Binding-site contacts:
Ligand atom O6 contacts residue THR184 of chain 1.A at 2.7 Å (h-bond).
Ligand atom O3 contacts residue UDP1 of chain 1.B at 2.6 Å (h-bond).
Ligand atom C6 contacts residue THR184 of chain 1.A at 3.3 Å.
Ligand atom O4 contacts residue HIS172 of chain 1.A at 2.8 Å.
Ligand atom C2 contacts residue HIS172 of chain 1.A at 4.0 Å.
Ligand atom O3 contacts residue MET205 of chain 1.A at 4.1 Å.
Ligand atom O5 contacts residue HIS172 of chain 1.A at 3.1 Å.
Ligand atom O6 contacts residue TYR203 of chain 1.A at 4.4 Å.
Ligand atom C6 contacts residue TYR203 of chain 1.A at 3.8 Å (hydrophobic).
Ligand atom C5 contacts residue HIS172 of chain 1.A at 3.7 Å.
Ligand atom C6 contacts residue HIS172 of chain 1.A at 3.7 Å.
Ligand atom C6 contacts residue TRP239 of chain 1.A at 3.6 Å (hydrophobic).
Ligand atom O4 contacts residue MET205 of chain 1.A at 4.0 Å.
Ligand atom C2 contacts residue MET205 of chain 1.A at 4.2 Å (hydrophobic).
Ligand atom C2 contacts residue UDP1 of chain 1.B at 4.2 Å.
Ligand atom C5 contacts residue GLU242 of chain 1.A at 4.0 Å.
Ligand atom C6 contacts residue GLU242 of chain 1.A at 3.5 Å.
Ligand atom C6 contacts residue PHE175 of chain 1.A at 4.1 Å (hydrophobic).
Ligand atom C3 contacts residue UDP1 of chain 1.B at 3.7 Å.
Ligand atom C4 contacts residue HIS172 of chain 1.A at 3.8 Å.
Ligand atom O1 contacts residue HIS172 of chain 1.A at 3.8 Å.
Ligand atom C5 contacts residue TRP239 of chain 1.A at 3.6 Å (hydrophobic).
Ligand atom C3 contacts residue TRP239 of chain 1.A at 3.7 Å (hydrophobic).
Ligand atom C4 contacts residue TRP239 of chain 1.A at 3.6 Å (hydrophobic).
Ligand atom O4 contacts residue GLU242 of chain 1.A at 2.6 Å (salt-bridge).
Ligand atom O5 contacts residue PHE175 of chain 1.A at 4.4 Å.
Ligand atom C1 contacts residue HIS172 of chain 1.A at 3.9 Å.
Ligand atom C4 contacts residue GLU242 of chain 1.A at 3.4 Å.
Ligand atom O6 contacts residue PHE175 of chain 1.A at 3.6 Å.
Ligand atom O2 contacts residue UDP1 of chain 1.B at 3.7 Å.
Ligand atom O6 contacts residue TRP239 of chain 1.A at 3.3 Å (h-bond).
Ligand atom O3 contacts residue TRP239 of chain 1.A at 4.3 Å.

Sequence of chain 1.A:
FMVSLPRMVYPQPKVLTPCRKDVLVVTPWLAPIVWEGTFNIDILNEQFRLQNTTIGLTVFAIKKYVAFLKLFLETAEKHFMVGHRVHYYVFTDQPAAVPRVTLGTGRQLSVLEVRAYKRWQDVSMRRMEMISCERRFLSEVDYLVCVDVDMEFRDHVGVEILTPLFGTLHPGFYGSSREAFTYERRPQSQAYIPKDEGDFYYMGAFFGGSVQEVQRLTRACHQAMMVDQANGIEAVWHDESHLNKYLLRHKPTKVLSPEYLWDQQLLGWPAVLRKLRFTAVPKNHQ

This protein binds this small molecule.
Small molecule (SMILES): OC[C@H]1O[C@@H](O)[C@H](O)[C@@H](O)[C@H]1O